Binding-site contacts:
Ligand atom O3 contacts residue GLU166 of chain 2.A at 2.9 Å (salt-bridge).
Ligand atom O4 contacts residue HIS41 of chain 2.A at 2.6 Å (h-bond).
Ligand atom C20 contacts residue ASN142 of chain 2.A at 3.5 Å.
Ligand atom C15 contacts residue GLU166 of chain 2.A at 3.6 Å.
Ligand atom C16 contacts residue GLU166 of chain 2.A at 3.5 Å.
Ligand atom C27 contacts residue GLU166 of chain 2.A at 3.6 Å.
Ligand atom F1 contacts residue GLN192 of chain 2.A at 3.2 Å.
Ligand atom C18 contacts residue HIS41 of chain 2.A at 3.5 Å.
Ligand atom C2 contacts residue HIS164 of chain 2.A at 3.5 Å.
Ligand atom F2 contacts residue GLU166 of chain 2.A at 2.5 Å.
Ligand atom C21 contacts residue THR26 of chain 2.A at 3.1 Å.
Ligand atom C20 contacts residue GLY143 of chain 2.A at 3.3 Å.
Ligand atom N5 contacts residue PHE140 of chain 2.A at 3.4 Å (h-bond).
Ligand atom O5 contacts residue GLY143 of chain 2.A at 2.8 Å (h-bond).
Ligand atom O3 contacts residue MET165 of chain 2.A at 3.3 Å.
Ligand atom C19 contacts residue GLY143 of chain 2.A at 3.6 Å.
Ligand atom C19 contacts residue CYS145 of chain 2.A at 2.7 Å (hydrophobic).
Ligand atom C12 contacts residue GLU166 of chain 2.A at 3.3 Å.
Ligand atom O6 contacts residue HIS163 of chain 2.A at 2.7 Å (h-bond).
Ligand atom O6 contacts residue PHE140 of chain 2.A at 3.5 Å.
Ligand atom C19 contacts residue ASN142 of chain 2.A at 3.6 Å.
Ligand atom O4 contacts residue CYS145 of chain 2.A at 2.8 Å (h-bond).
Ligand atom F2 contacts residue MET165 of chain 2.A at 3.0 Å.
Ligand atom C16 contacts residue MET165 of chain 2.A at 3.5 Å (hydrophobic).
Ligand atom C20 contacts residue THR26 of chain 2.A at 3.2 Å.
Ligand atom N2 contacts residue GLU166 of chain 2.A at 2.8 Å (salt-bridge).
Ligand atom O2 contacts residue GLN189 of chain 2.A at 3.5 Å.
Ligand atom O6 contacts residue GLU166 of chain 2.A at 3.6 Å.
Ligand atom N5 contacts residue GLU166 of chain 2.A at 3.2 Å (salt-bridge).
Ligand atom F1 contacts residue THR190 of chain 2.A at 3.0 Å.
Ligand atom F1 contacts residue MET165 of chain 2.A at 3.1 Å.
Ligand atom N3 contacts residue CYS145 of chain 2.A at 3.1 Å (h-bond).
Ligand atom N3 contacts residue HIS164 of chain 2.A at 2.9 Å (h-bond).
Ligand atom C18 contacts residue CYS145 of chain 2.A at 1.8 Å (hydrophobic).
Ligand atom N4 contacts residue ASN142 of chain 2.A at 3.4 Å (h-bond).
Ligand atom O5 contacts residue CYS145 of chain 2.A at 2.9 Å (h-bond).
Ligand atom F2 contacts residue LEU167 of chain 2.A at 3.3 Å.
Ligand atom O5 contacts residue SER144 of chain 2.A at 3.0 Å (h-bond).
Ligand atom C17 contacts residue CYS145 of chain 2.A at 2.6 Å (hydrophobic).
Ligand atom C23 contacts residue CYS145 of chain 2.A at 3.0 Å (hydrophobic).

Sequence of chain 2.A:
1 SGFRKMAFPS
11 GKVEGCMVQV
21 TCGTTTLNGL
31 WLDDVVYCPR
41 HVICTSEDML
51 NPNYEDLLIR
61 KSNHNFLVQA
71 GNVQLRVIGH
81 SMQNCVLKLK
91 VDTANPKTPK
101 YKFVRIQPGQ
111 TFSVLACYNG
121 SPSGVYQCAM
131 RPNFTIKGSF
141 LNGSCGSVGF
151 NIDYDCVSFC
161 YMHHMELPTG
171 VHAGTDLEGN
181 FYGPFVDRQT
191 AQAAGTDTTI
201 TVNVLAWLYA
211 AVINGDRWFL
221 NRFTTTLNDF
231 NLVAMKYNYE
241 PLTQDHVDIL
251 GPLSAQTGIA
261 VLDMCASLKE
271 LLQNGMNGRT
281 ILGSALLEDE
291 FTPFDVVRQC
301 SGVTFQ

The protein below binds the small molecule below.
Small molecule (SMILES): CC(C)(C)[C@H](NC(=O)C(F)(F)F)C(=O)N1C[C@H]2[C@@H]([C@H]1C(=O)N[C@@H](C[C@@H]1CCNC1=O)[C@@H](O)C(=O)N1CCC1)C2(C)C

Sequence of chain 1.A:
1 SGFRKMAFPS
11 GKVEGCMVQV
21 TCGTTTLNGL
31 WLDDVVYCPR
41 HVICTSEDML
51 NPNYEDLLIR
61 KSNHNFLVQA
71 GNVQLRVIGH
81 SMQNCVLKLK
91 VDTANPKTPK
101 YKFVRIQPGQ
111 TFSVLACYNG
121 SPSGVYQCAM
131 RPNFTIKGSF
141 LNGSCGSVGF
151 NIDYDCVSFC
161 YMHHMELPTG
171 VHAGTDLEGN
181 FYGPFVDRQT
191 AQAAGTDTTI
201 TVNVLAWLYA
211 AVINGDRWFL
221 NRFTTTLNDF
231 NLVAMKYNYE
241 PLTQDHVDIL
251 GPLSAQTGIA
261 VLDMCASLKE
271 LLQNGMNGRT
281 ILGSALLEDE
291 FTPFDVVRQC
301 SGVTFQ